Binding-site contacts:
Ligand atom C7 contacts residue ASN361 of chain 3.B at 3.0 Å.
Ligand atom O5 contacts residue ASN361 of chain 3.B at 2.3 Å (h-bond).
Ligand atom C8 contacts residue ASN361 of chain 3.B at 4.0 Å.
Ligand atom C2 contacts residue ASN361 of chain 3.B at 2.6 Å.
Ligand atom O7 contacts residue ASN361 of chain 3.B at 2.8 Å (h-bond).
Ligand atom C3 contacts residue ASN361 of chain 3.B at 3.9 Å.
Ligand atom C8 contacts residue THR363 of chain 3.B at 3.8 Å.
Ligand atom N2 contacts residue ASN361 of chain 3.B at 3.0 Å (h-bond).
Ligand atom C4 contacts residue ASN361 of chain 3.B at 4.3 Å.
Ligand atom C8 contacts residue SER362 of chain 3.B at 4.4 Å.
Ligand atom C1 contacts residue ASN361 of chain 3.B at 1.4 Å.
Ligand atom C5 contacts residue ASN361 of chain 3.B at 3.6 Å.

Sequence of chain 3.B:
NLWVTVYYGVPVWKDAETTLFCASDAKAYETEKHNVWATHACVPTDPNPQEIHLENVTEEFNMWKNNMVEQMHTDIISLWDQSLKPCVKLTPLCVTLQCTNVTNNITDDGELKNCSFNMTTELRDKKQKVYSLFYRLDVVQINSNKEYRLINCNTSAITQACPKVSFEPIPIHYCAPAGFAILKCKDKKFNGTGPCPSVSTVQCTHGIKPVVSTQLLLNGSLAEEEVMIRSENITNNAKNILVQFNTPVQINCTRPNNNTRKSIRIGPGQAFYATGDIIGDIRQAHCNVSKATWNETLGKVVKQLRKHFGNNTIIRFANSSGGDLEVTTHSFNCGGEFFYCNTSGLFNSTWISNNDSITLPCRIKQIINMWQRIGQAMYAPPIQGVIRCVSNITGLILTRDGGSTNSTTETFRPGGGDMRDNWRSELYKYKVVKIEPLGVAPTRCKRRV

A protein and the small-molecule ligand that binds it are described below.
Small molecule (SMILES): CC(=O)N[C@H]1[C@H](O[C@H]2[C@H](O)[C@@H](NC(C)=O)CO[C@@H]2CO[C@@H]2O[C@@H](C)[C@@H](O)[C@@H](O)[C@@H]2O)O[C@H](CO)[C@@H](O[C@@H]2O[C@H](CO[C@H]3O[C@H](CO)[C@@H](O)[C@H](O)[C@@H]3O)[C@@H](O)[C@H](O[C@H]3O[C@H](CO)[C@@H](O)[C@H](O)[C@@H]3O)[C@@H]2O)[C@@H]1O